Binding-site contacts:
Ligand atom C11 contacts residue THR155 of chain 1.C at 4.0 Å.
Ligand atom O8 contacts residue LEU226 of chain 1.C at 3.4 Å.
Ligand atom O8 contacts residue TRP153 of chain 1.C at 3.8 Å.
Ligand atom N9 contacts residue SER228 of chain 1.C at 3.0 Å (h-bond).
Ligand atom C11 contacts residue GLY134 of chain 1.C at 3.6 Å.
Ligand atom C10 contacts residue LEU194 of chain 1.C at 4.3 Å (hydrophobic).
Ligand atom C5 contacts residue GLY135 of chain 1.C at 3.7 Å.
Ligand atom C9 contacts residue GLU190 of chain 1.C at 3.0 Å.
Ligand atom C10 contacts residue TRP153 of chain 1.C at 4.4 Å (hydrophobic).
Ligand atom N9 contacts residue LEU226 of chain 1.C at 3.6 Å.
Ligand atom C8 contacts residue TYR98 of chain 1.C at 4.2 Å (hydrophobic).
Ligand atom O4 contacts residue GLY135 of chain 1.C at 3.7 Å.
Ligand atom C1 contacts residue ASN137 of chain 1.C at 3.6 Å.
Ligand atom O1B contacts residue SER136 of chain 1.C at 2.9 Å (h-bond).
Ligand atom N5 contacts residue GLY135 of chain 1.C at 3.0 Å (h-bond).
Ligand atom O7 contacts residue LEU194 of chain 1.C at 3.5 Å.
Ligand atom O1B contacts residue ASN137 of chain 1.C at 3.6 Å.
Ligand atom C7 contacts residue TRP153 of chain 1.C at 3.7 Å (hydrophobic).
Ligand atom N9 contacts residue HIS183 of chain 1.C at 4.0 Å.
Ligand atom C11 contacts residue GLY135 of chain 1.C at 4.0 Å.
Ligand atom O1A contacts residue ASN137 of chain 1.C at 2.8 Å (h-bond).
Ligand atom N9 contacts residue GLU190 of chain 1.C at 2.6 Å (salt-bridge).
Ligand atom C9 contacts residue TYR98 of chain 1.C at 3.7 Å (hydrophobic).
Ligand atom O8 contacts residue TYR98 of chain 1.C at 3.3 Å (h-bond).
Ligand atom C6 contacts residue GLY135 of chain 1.C at 4.1 Å.
Ligand atom C9 contacts residue TRP153 of chain 1.C at 4.3 Å (hydrophobic).
Ligand atom C1 contacts residue SER136 of chain 1.C at 3.8 Å.
Ligand atom O1A contacts residue SER136 of chain 1.C at 3.7 Å.
Ligand atom C9 contacts residue SER228 of chain 1.C at 4.3 Å.
Ligand atom C9 contacts residue LEU194 of chain 1.C at 4.0 Å (hydrophobic).
Ligand atom O10 contacts residue LEU194 of chain 1.C at 3.3 Å.
Ligand atom C6 contacts residue TRP153 of chain 1.C at 4.3 Å (hydrophobic).
Ligand atom C11 contacts residue TRP153 of chain 1.C at 4.3 Å (hydrophobic).
Ligand atom C4 contacts residue GLY135 of chain 1.C at 3.5 Å.
Ligand atom O10 contacts residue THR155 of chain 1.C at 4.4 Å.
Ligand atom N9 contacts residue TYR98 of chain 1.C at 3.0 Å (h-bond).
Ligand atom C10 contacts residue GLY135 of chain 1.C at 4.0 Å.
Ligand atom N5 contacts residue TRP153 of chain 1.C at 4.2 Å.
Ligand atom C8 contacts residue TRP153 of chain 1.C at 4.2 Å (hydrophobic).
Ligand atom C9 contacts residue HIS183 of chain 1.C at 4.2 Å.

Sequence of chain 1.C:
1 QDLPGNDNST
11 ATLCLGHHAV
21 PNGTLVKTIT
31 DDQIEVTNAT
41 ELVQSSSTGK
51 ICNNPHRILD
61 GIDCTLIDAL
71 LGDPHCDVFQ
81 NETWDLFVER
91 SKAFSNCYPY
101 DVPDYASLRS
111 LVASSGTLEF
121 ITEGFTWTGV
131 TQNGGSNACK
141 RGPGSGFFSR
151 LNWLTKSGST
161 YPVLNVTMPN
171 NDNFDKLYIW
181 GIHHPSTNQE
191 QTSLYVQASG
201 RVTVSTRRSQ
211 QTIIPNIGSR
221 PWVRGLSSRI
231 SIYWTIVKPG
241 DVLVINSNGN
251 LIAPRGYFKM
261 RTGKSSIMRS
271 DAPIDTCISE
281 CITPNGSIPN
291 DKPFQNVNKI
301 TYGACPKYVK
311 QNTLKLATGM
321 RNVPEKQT

A protein and the small-molecule ligand that binds it are described below.
Small molecule (SMILES): CO[C@]1(C(=O)O)C[C@H](O)[C@@H](NC(C)=O)[C@H]([C@H](O)[C@H](O)CN)O1